Binding-site contacts:
Ligand atom CAK contacts residue VAL58 of chain 1.A at 4.0 Å (hydrophobic).
Ligand atom CAC contacts residue PHE328 of chain 1.A at 4.0 Å (hydrophobic).
Ligand atom CAE contacts residue LEU50 of chain 1.A at 4.1 Å (hydrophobic).
Ligand atom CAG contacts residue VAL58 of chain 1.A at 4.2 Å (hydrophobic).
Ligand atom CAB contacts residue TYR123 of chain 1.A at 3.9 Å (hydrophobic).
Ligand atom CAJ contacts residue VAL58 of chain 1.A at 4.2 Å (hydrophobic).
Ligand atom CAF contacts residue THR184 of chain 1.A at 4.2 Å.
Ligand atom CAD contacts residue GLU122 of chain 1.A at 3.6 Å.
Ligand atom CAB contacts residue VAL124 of chain 1.A at 3.3 Å (hydrophobic).
Ligand atom CAK contacts residue ALA71 of chain 1.A at 4.2 Å (hydrophobic).
Ligand atom OAA contacts residue LEU174 of chain 1.A at 4.0 Å.
Ligand atom CAB contacts residue GLU122 of chain 1.A at 3.2 Å.
Ligand atom CAE contacts residue PHE328 of chain 1.A at 3.8 Å (hydrophobic).
Ligand atom CAC contacts residue VAL124 of chain 1.A at 3.5 Å (hydrophobic).
Ligand atom CAK contacts residue LEU174 of chain 1.A at 3.5 Å (hydrophobic).
Ligand atom OAA contacts residue GLU128 of chain 1.A at 2.8 Å (salt-bridge).
Ligand atom CAI contacts residue LEU174 of chain 1.A at 4.3 Å (hydrophobic).
Ligand atom CAG contacts residue GLU128 of chain 1.A at 4.0 Å.
Ligand atom CAG contacts residue PHE328 of chain 1.A at 4.1 Å (hydrophobic).
Ligand atom CAJ contacts residue ALA71 of chain 1.A at 3.8 Å (hydrophobic).
Ligand atom CAE contacts residue ALA71 of chain 1.A at 4.2 Å (hydrophobic).
Ligand atom CAC contacts residue LEU50 of chain 1.A at 4.2 Å (hydrophobic).
Ligand atom CAI contacts residue VAL58 of chain 1.A at 3.8 Å (hydrophobic).
Ligand atom CAD contacts residue ALA71 of chain 1.A at 3.4 Å (hydrophobic).
Ligand atom CAG contacts residue LEU50 of chain 1.A at 4.1 Å (hydrophobic).
Ligand atom OAA contacts residue PHE328 of chain 1.A at 3.9 Å.
Ligand atom CAJ contacts residue THR184 of chain 1.A at 4.0 Å.
Ligand atom CAD contacts residue THR184 of chain 1.A at 4.1 Å.
Ligand atom CAC contacts residue TYR123 of chain 1.A at 3.9 Å (hydrophobic).
Ligand atom CAF contacts residue VAL58 of chain 1.A at 3.6 Å (hydrophobic).
Ligand atom SAH contacts residue VAL58 of chain 1.A at 4.1 Å.
Ligand atom CAC contacts residue LEU174 of chain 1.A at 3.4 Å (hydrophobic).
Ligand atom CAB contacts residue ALA71 of chain 1.A at 3.4 Å (hydrophobic).
Ligand atom CAB contacts residue LEU174 of chain 1.A at 3.4 Å (hydrophobic).
Ligand atom CAE contacts residue LEU174 of chain 1.A at 3.4 Å (hydrophobic).
Ligand atom CAD contacts residue LEU174 of chain 1.A at 3.5 Å (hydrophobic).
Ligand atom SAH contacts residue THR184 of chain 1.A at 3.7 Å.
Ligand atom CAC contacts residue ALA71 of chain 1.A at 3.8 Å (hydrophobic).
Ligand atom CAJ contacts residue LEU174 of chain 1.A at 3.5 Å (hydrophobic).
Ligand atom SAH contacts residue MET121 of chain 1.A at 3.8 Å.

Sequence of chain 1.A:
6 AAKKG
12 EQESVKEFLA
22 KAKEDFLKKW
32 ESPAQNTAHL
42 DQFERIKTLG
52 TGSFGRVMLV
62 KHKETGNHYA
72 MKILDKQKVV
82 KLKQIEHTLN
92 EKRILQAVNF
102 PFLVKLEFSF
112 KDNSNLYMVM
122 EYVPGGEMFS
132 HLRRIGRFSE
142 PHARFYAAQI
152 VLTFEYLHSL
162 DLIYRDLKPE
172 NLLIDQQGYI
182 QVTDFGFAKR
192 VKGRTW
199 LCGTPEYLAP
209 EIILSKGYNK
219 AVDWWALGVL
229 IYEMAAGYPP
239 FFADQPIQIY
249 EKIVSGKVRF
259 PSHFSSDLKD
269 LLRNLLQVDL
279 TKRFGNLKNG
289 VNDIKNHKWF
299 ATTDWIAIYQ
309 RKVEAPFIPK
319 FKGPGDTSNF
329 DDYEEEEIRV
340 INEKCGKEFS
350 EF

The protein below binds the small molecule below.
Small molecule (SMILES): OCc1csc2ccccc12